Sequence of chain 1.C:
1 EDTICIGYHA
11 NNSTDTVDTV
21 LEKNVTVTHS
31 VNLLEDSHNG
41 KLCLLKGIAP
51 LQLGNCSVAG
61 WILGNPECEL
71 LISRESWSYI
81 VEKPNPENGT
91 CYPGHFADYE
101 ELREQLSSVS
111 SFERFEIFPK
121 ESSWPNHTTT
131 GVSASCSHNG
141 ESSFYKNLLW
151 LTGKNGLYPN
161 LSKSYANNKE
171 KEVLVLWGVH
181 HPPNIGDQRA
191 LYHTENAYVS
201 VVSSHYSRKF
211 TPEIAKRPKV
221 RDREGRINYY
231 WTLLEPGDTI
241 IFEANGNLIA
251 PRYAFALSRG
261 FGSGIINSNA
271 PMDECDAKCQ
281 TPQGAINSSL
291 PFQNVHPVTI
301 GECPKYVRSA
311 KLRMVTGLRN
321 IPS

Binding-site contacts:
Ligand atom C5 contacts residue ASN160 of chain 1.C at 3.7 Å.
Ligand atom C1 contacts residue ASN160 of chain 1.C at 1.4 Å.
Ligand atom C3 contacts residue ASN160 of chain 1.C at 3.8 Å.
Ligand atom C5 contacts residue TYR198 of chain 1.C at 3.5 Å (hydrophobic).
Ligand atom C8 contacts residue ASN160 of chain 1.C at 3.3 Å.
Ligand atom C4 contacts residue ASN160 of chain 1.C at 4.2 Å.
Ligand atom C7 contacts residue ASN160 of chain 1.C at 3.2 Å.
Ligand atom C6 contacts residue TYR198 of chain 1.C at 3.4 Å (hydrophobic).
Ligand atom N2 contacts residue ASN160 of chain 1.C at 2.8 Å (h-bond).
Ligand atom O5 contacts residue TYR198 of chain 1.C at 2.5 Å (h-bond).
Ligand atom C2 contacts residue ASN160 of chain 1.C at 2.4 Å.
Ligand atom O5 contacts residue ASN160 of chain 1.C at 2.4 Å (h-bond).
Ligand atom C1 contacts residue TYR198 of chain 1.C at 3.5 Å (hydrophobic).
Ligand atom O7 contacts residue ASN160 of chain 1.C at 3.1 Å (h-bond).

A protein and the small-molecule ligand that binds it are described below.
Small molecule (SMILES): CC(=O)N[C@@H]1[C@@H](O)[C@H](O)[C@@H](CO)O[C@H]1O